Sequence of chain 1.A:
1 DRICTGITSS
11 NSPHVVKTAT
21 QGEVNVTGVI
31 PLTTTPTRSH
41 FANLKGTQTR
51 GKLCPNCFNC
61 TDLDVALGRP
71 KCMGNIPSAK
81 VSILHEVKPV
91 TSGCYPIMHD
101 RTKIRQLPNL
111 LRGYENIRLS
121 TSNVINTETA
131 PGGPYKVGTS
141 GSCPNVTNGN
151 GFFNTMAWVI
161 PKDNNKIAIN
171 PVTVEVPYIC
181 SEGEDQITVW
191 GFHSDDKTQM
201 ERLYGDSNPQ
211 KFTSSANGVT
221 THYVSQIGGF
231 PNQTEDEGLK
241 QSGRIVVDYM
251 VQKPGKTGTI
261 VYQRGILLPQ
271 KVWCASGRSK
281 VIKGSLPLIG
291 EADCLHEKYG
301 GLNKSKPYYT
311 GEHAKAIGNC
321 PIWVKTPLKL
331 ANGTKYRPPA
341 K

A small-molecule ligand and the protein it binds are described below.
Small molecule (SMILES): CC(=O)N[C@H]1[C@H](O[C@H]2[C@H](O)[C@@H](NC(C)=O)CO[C@@H]2CO)O[C@H](CO)[C@@H](O)[C@@H]1O

Binding-site contacts:
Ligand atom O5 contacts residue SER12 of chain 1.A at 4.0 Å.
Ligand atom O7 contacts residue PRO13 of chain 1.A at 4.5 Å.
Ligand atom C5 contacts residue VAL15 of chain 1.A at 4.2 Å (hydrophobic).
Ligand atom N2 contacts residue SER12 of chain 1.A at 4.1 Å.
Ligand atom C7 contacts residue SER12 of chain 1.A at 3.8 Å.
Ligand atom O7 contacts residue SER12 of chain 1.A at 3.0 Å (h-bond).
Ligand atom C1 contacts residue VAL15 of chain 1.A at 4.2 Å (hydrophobic).
Ligand atom C1 contacts residue PRO13 of chain 1.A at 4.5 Å (hydrophobic).
Ligand atom C1 contacts residue ASN25 of chain 1.A at 1.4 Å.
Ligand atom C6 contacts residue PRO13 of chain 1.A at 3.8 Å (hydrophobic).
Ligand atom O5 contacts residue PRO13 of chain 1.A at 3.4 Å (h-bond).
Ligand atom C7 contacts residue ASN25 of chain 1.A at 3.3 Å.
Ligand atom C8 contacts residue TYR336 of chain 1.A at 3.6 Å (hydrophobic).
Ligand atom C4 contacts residue ASN25 of chain 1.A at 4.2 Å.
Ligand atom C8 contacts residue ASN25 of chain 1.A at 4.4 Å.
Ligand atom C6 contacts residue VAL15 of chain 1.A at 4.0 Å (hydrophobic).
Ligand atom O6 contacts residue PRO13 of chain 1.A at 2.5 Å (h-bond).
Ligand atom C2 contacts residue ASN25 of chain 1.A at 2.4 Å.
Ligand atom N2 contacts residue ASN25 of chain 1.A at 2.8 Å (h-bond).
Ligand atom C3 contacts residue ASN25 of chain 1.A at 3.8 Å.
Ligand atom C2 contacts residue SER12 of chain 1.A at 3.8 Å.
Ligand atom C5 contacts residue PRO13 of chain 1.A at 4.2 Å (hydrophobic).
Ligand atom C1 contacts residue SER12 of chain 1.A at 3.6 Å.
Ligand atom C5 contacts residue ASN25 of chain 1.A at 3.7 Å.
Ligand atom O5 contacts residue ASN25 of chain 1.A at 2.4 Å (h-bond).
Ligand atom O7 contacts residue ASN25 of chain 1.A at 3.4 Å (h-bond).
Ligand atom O6 contacts residue VAL15 of chain 1.A at 4.2 Å.
Ligand atom O5 contacts residue VAL15 of chain 1.A at 3.5 Å.